Sequence of chain 2.B:
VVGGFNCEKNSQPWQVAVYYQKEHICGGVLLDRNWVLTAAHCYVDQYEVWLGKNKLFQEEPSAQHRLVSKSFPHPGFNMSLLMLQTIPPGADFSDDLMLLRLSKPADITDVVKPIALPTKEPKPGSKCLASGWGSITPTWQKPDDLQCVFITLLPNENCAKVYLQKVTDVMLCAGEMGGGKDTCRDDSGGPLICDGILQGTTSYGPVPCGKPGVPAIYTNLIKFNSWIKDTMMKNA

A small-molecule ligand and the protein it binds are described below.
Small molecule (SMILES): CC(=O)N[C@H]1[C@H](O[C@H]2[C@H](O)[C@@H](NC(C)=O)CO[C@@H]2CO)O[C@H](CO)[C@@H](O)[C@@H]1O

Sequence of chain 2.A:
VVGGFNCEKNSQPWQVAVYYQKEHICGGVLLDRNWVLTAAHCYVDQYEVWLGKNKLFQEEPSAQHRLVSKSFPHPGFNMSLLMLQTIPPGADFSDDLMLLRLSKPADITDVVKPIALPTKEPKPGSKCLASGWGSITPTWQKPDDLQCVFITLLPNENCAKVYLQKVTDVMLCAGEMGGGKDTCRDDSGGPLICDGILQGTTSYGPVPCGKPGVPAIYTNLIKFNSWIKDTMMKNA

Binding-site contacts:
Ligand atom C7 contacts residue ASN78 of chain 2.A at 3.5 Å.
Ligand atom O6 contacts residue ASP45 of chain 2.B at 3.1 Å (salt-bridge).
Ligand atom N2 contacts residue ASN78 of chain 2.A at 2.8 Å (h-bond).
Ligand atom O4 contacts residue ASP45 of chain 2.B at 4.1 Å.
Ligand atom C1 contacts residue SER80 of chain 2.A at 4.0 Å.
Ligand atom C6 contacts residue SER80 of chain 2.A at 4.2 Å.
Ligand atom C7 contacts residue TYR43 of chain 2.B at 4.4 Å (hydrophobic).
Ligand atom C6 contacts residue LEU84 of chain 2.A at 3.6 Å (hydrophobic).
Ligand atom O7 contacts residue ASN78 of chain 2.A at 3.7 Å.
Ligand atom C1 contacts residue ASP45 of chain 2.B at 3.6 Å.
Ligand atom C1 contacts residue ASN78 of chain 2.A at 1.5 Å.
Ligand atom C2 contacts residue ASN78 of chain 2.A at 2.4 Å.
Ligand atom O5 contacts residue SER80 of chain 2.A at 3.7 Å.
Ligand atom O5 contacts residue LEU81 of chain 2.A at 3.6 Å.
Ligand atom C6 contacts residue ASP45 of chain 2.B at 3.5 Å.
Ligand atom C4 contacts residue ASN78 of chain 2.A at 4.3 Å.
Ligand atom C3 contacts residue ASP45 of chain 2.B at 3.9 Å.
Ligand atom C5 contacts residue SER80 of chain 2.A at 3.8 Å.
Ligand atom C2 contacts residue ASP45 of chain 2.B at 3.6 Å.
Ligand atom O3 contacts residue ASP45 of chain 2.B at 4.3 Å.
Ligand atom O6 contacts residue PRO88 of chain 2.A at 4.5 Å.
Ligand atom C7 contacts residue ASP45 of chain 2.B at 3.8 Å.
Ligand atom O5 contacts residue ASN78 of chain 2.A at 2.4 Å (h-bond).
Ligand atom C6 contacts residue LEU81 of chain 2.A at 4.2 Å (hydrophobic).
Ligand atom O6 contacts residue LEU84 of chain 2.A at 3.5 Å.
Ligand atom C8 contacts residue TYR43 of chain 2.B at 3.1 Å (hydrophobic).
Ligand atom N2 contacts residue ASP45 of chain 2.B at 2.8 Å (salt-bridge).
Ligand atom C5 contacts residue ASN78 of chain 2.A at 3.7 Å.
Ligand atom O6 contacts residue LEU81 of chain 2.A at 4.0 Å.
Ligand atom C8 contacts residue ASP45 of chain 2.B at 3.9 Å.
Ligand atom C3 contacts residue ASN78 of chain 2.A at 3.8 Å.